Sequence of chain 1.A:
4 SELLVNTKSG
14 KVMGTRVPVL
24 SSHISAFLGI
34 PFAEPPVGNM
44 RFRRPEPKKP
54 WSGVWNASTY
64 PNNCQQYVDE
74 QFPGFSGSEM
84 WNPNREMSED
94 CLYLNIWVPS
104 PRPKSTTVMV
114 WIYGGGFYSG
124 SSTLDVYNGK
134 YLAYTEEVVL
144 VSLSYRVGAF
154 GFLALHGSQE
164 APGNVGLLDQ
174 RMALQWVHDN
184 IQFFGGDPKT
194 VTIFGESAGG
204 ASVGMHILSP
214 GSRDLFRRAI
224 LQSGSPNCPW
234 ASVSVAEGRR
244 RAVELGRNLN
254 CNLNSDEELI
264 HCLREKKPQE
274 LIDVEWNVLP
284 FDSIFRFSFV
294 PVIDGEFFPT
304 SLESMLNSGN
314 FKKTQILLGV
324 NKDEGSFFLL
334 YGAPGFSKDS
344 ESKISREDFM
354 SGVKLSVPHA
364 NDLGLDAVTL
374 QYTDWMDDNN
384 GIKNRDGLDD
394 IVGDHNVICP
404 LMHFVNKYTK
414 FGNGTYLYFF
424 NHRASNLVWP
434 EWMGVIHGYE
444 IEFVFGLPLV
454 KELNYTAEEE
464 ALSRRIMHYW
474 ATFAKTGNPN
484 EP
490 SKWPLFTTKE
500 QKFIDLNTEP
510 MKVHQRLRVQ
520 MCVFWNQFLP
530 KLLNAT

Binding-site contacts:
Ligand atom O3 contacts residue SER286 of chain 1.A at 4.1 Å.
Ligand atom F3 contacts residue TYR334 of chain 1.A at 4.2 Å.
Ligand atom O3 contacts residue ILE287 of chain 1.A at 3.2 Å.
Ligand atom C9 contacts residue TRP279 of chain 1.A at 4.1 Å (hydrophobic).
Ligand atom C14 contacts residue TYR334 of chain 1.A at 3.9 Å (hydrophobic).
Ligand atom O2 contacts residue PHE331 of chain 1.A at 3.3 Å.
Ligand atom F1 contacts residue TYR334 of chain 1.A at 3.3 Å.
Ligand atom C10 contacts residue TYR121 of chain 1.A at 3.2 Å (hydrophobic).
Ligand atom C2 contacts residue TRP279 of chain 1.A at 3.4 Å (hydrophobic).
Ligand atom F3 contacts residue GLY335 of chain 1.A at 3.0 Å.
Ligand atom AS contacts residue TRP279 of chain 1.A at 4.2 Å.
Ligand atom C10 contacts residue CFQ1 of chain 1.D at 3.5 Å.
Ligand atom C10 contacts residue TRP279 of chain 1.A at 4.1 Å (hydrophobic).
Ligand atom O2 contacts residue PHE290 of chain 1.A at 3.1 Å.
Ligand atom C9 contacts residue CFQ1 of chain 1.D at 3.4 Å.
Ligand atom C4 contacts residue TRP279 of chain 1.A at 3.5 Å (hydrophobic).
Ligand atom F1 contacts residue ILE287 of chain 1.A at 4.0 Å.
Ligand atom C14 contacts residue GLY335 of chain 1.A at 3.5 Å.
Ligand atom C5 contacts residue TRP279 of chain 1.A at 3.5 Å (hydrophobic).
Ligand atom O2 contacts residue CFQ1 of chain 1.D at 4.0 Å.
Ligand atom F2 contacts residue TYR334 of chain 1.A at 3.1 Å.
Ligand atom F1 contacts residue PHE331 of chain 1.A at 3.6 Å.
Ligand atom O3 contacts residue PHE288 of chain 1.A at 2.6 Å (h-bond).
Ligand atom C11 contacts residue CFQ1 of chain 1.D at 4.0 Å.
Ligand atom N2 contacts residue ARG289 of chain 1.A at 4.2 Å.
Ligand atom F2 contacts residue GLY335 of chain 1.A at 3.6 Å.
Ligand atom F3 contacts residue SER286 of chain 1.A at 3.8 Å.
Ligand atom C11 contacts residue TYR121 of chain 1.A at 4.0 Å (hydrophobic).
Ligand atom O3 contacts residue ARG289 of chain 1.A at 3.9 Å.
Ligand atom F3 contacts residue ILE287 of chain 1.A at 3.8 Å.
Ligand atom N2 contacts residue PHE288 of chain 1.A at 3.3 Å (h-bond).
Ligand atom C1 contacts residue TRP279 of chain 1.A at 4.0 Å (hydrophobic).
Ligand atom N2 contacts residue PHE290 of chain 1.A at 4.0 Å.
Ligand atom C9 contacts residue TYR121 of chain 1.A at 4.2 Å (hydrophobic).
Ligand atom O2 contacts residue PHE288 of chain 1.A at 3.0 Å (h-bond).
Ligand atom N2 contacts residue PHE331 of chain 1.A at 4.0 Å.
Ligand atom C9 contacts residue PHE290 of chain 1.A at 4.2 Å (hydrophobic).
Ligand atom F1 contacts residue GLY335 of chain 1.A at 3.0 Å.
Ligand atom C2 contacts residue TYR70 of chain 1.A at 3.5 Å (hydrophobic).
Ligand atom O2 contacts residue ARG289 of chain 1.A at 3.8 Å.

A small-molecule ligand and the protein it binds are described below.
Small molecule (SMILES): C[As+](C)(C)CCO[C@@H](c1ccccc1[N+](=O)O)C(F)(F)F